Sequence of chain 1.A:
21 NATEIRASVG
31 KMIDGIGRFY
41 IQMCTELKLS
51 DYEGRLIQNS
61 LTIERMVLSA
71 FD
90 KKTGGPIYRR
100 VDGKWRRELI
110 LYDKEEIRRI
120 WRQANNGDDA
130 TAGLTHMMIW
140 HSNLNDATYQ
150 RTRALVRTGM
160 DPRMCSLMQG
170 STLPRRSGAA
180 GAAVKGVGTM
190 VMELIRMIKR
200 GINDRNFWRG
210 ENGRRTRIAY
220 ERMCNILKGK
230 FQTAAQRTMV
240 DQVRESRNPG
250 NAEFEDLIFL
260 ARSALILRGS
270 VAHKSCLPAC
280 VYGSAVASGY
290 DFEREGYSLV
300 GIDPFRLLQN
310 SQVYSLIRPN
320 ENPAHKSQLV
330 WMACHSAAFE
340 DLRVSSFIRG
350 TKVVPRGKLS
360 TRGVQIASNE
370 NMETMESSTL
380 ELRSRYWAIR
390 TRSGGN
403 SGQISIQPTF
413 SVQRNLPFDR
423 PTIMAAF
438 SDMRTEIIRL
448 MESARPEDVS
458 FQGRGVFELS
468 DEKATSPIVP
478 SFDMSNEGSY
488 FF

A small-molecule ligand and the protein it binds are described below.
Small molecule (SMILES): CC(C)(C)c1ccc(C(=O)Nc2ccc(NC(=O)c3ccc4c(c3)OCCO4)cc2)cc1

Binding-site contacts:
Ligand atom CBF contacts residue ALA286 of chain 1.A at 4.2 Å (hydrophobic).
Ligand atom CBE contacts residue ASP51 of chain 1.A at 3.7 Å.
Ligand atom CAL contacts residue ALA286 of chain 1.A at 4.0 Å (hydrophobic).
Ligand atom OAU contacts residue CYS279 of chain 1.A at 4.3 Å.
Ligand atom CBB contacts residue CYS44 of chain 1.A at 4.2 Å (hydrophobic).
Ligand atom CAC contacts residue VAL285 of chain 1.A at 3.6 Å (hydrophobic).
Ligand atom CAQ contacts residue ARG55 of chain 1.A at 3.9 Å.
Ligand atom CBD contacts residue CYS44 of chain 1.A at 4.3 Å (hydrophobic).
Ligand atom CAO contacts residue ILE41 of chain 1.A at 3.5 Å (hydrophobic).
Ligand atom CAC contacts residue SER287 of chain 1.A at 4.3 Å.
Ligand atom OAE contacts residue THR45 of chain 1.A at 3.5 Å (h-bond).
Ligand atom OAV contacts residue GLY54 of chain 1.A at 3.5 Å.
Ligand atom CAO contacts residue ALA286 of chain 1.A at 3.9 Å (hydrophobic).
Ligand atom OAV contacts residue SER50 of chain 1.A at 3.7 Å.
Ligand atom OAU contacts residue SER283 of chain 1.A at 3.6 Å (h-bond).
Ligand atom CAG contacts residue THR45 of chain 1.A at 4.0 Å.
Ligand atom CAX contacts residue THR45 of chain 1.A at 4.3 Å.
Ligand atom CAB contacts residue VAL285 of chain 1.A at 4.0 Å (hydrophobic).
Ligand atom CAL contacts residue ILE41 of chain 1.A at 3.5 Å (hydrophobic).
Ligand atom CAC contacts residue GLY288 of chain 1.A at 3.6 Å.
Ligand atom CAR contacts residue SER283 of chain 1.A at 4.0 Å.
Ligand atom CAI contacts residue ILE41 of chain 1.A at 3.7 Å (hydrophobic).
Ligand atom CAI contacts residue THR45 of chain 1.A at 3.5 Å.
Ligand atom CAQ contacts residue ASP51 of chain 1.A at 3.9 Å.
Ligand atom NAT contacts residue ILE41 of chain 1.A at 3.8 Å.
Ligand atom CAX contacts residue ILE41 of chain 1.A at 4.2 Å (hydrophobic).
Ligand atom OAU contacts residue TYR40 of chain 1.A at 4.2 Å.
Ligand atom OAU contacts residue GLY282 of chain 1.A at 4.2 Å.
Ligand atom CAP contacts residue CYS44 of chain 1.A at 4.1 Å (hydrophobic).
Ligand atom OAE contacts residue ILE41 of chain 1.A at 4.3 Å.
Ligand atom CAZ contacts residue ILE41 of chain 1.A at 3.9 Å (hydrophobic).
Ligand atom OAV contacts residue ASP51 of chain 1.A at 3.4 Å.
Ligand atom CAR contacts residue ASP51 of chain 1.A at 3.0 Å.
Ligand atom CAR contacts residue GLY54 of chain 1.A at 3.9 Å.
Ligand atom CAC contacts residue ALA286 of chain 1.A at 2.7 Å (hydrophobic).
Ligand atom CAR contacts residue ARG55 of chain 1.A at 3.6 Å.
Ligand atom CAP contacts residue ASP51 of chain 1.A at 3.9 Å.
Ligand atom CBE contacts residue CYS44 of chain 1.A at 4.2 Å (hydrophobic).
Ligand atom CAO contacts residue GLY282 of chain 1.A at 3.9 Å.
Ligand atom CAQ contacts residue SER283 of chain 1.A at 2.8 Å.